This small molecule binds to this protein.
Small molecule (SMILES): CC(=O)N[C@H]1[C@H](O[C@H]2[C@H](O)[C@@H](NC(C)=O)CO[C@@H]2CO)O[C@H](CO)[C@@H](O)[C@@H]1O

Binding-site contacts:
Ligand atom C2 contacts residue ASN176 of chain 1.B at 2.5 Å.
Ligand atom C7 contacts residue TYR175 of chain 1.B at 3.9 Å (hydrophobic).
Ligand atom O7 contacts residue ASN176 of chain 1.B at 3.7 Å.
Ligand atom O5 contacts residue ASN176 of chain 1.B at 2.5 Å (h-bond).
Ligand atom N2 contacts residue ASN176 of chain 1.B at 2.9 Å (h-bond).
Ligand atom O7 contacts residue TYR175 of chain 1.B at 4.1 Å.
Ligand atom C1 contacts residue ASN176 of chain 1.B at 1.5 Å.
Ligand atom N2 contacts residue TYR175 of chain 1.B at 4.4 Å.
Ligand atom C8 contacts residue NAG1 of chain 1.E at 4.3 Å.
Ligand atom C5 contacts residue ASN176 of chain 1.B at 3.8 Å.
Ligand atom C7 contacts residue ASN176 of chain 1.B at 3.5 Å.
Ligand atom C4 contacts residue ASN176 of chain 1.B at 4.3 Å.
Ligand atom O6 contacts residue ASN176 of chain 1.B at 4.4 Å.
Ligand atom C8 contacts residue NAG2 of chain 1.E at 3.9 Å.
Ligand atom C6 contacts residue ASN176 of chain 1.B at 4.5 Å.
Ligand atom C3 contacts residue ASN176 of chain 1.B at 3.8 Å.
Ligand atom C8 contacts residue TYR175 of chain 1.B at 3.5 Å (hydrophobic).

Sequence of chain 1.B:
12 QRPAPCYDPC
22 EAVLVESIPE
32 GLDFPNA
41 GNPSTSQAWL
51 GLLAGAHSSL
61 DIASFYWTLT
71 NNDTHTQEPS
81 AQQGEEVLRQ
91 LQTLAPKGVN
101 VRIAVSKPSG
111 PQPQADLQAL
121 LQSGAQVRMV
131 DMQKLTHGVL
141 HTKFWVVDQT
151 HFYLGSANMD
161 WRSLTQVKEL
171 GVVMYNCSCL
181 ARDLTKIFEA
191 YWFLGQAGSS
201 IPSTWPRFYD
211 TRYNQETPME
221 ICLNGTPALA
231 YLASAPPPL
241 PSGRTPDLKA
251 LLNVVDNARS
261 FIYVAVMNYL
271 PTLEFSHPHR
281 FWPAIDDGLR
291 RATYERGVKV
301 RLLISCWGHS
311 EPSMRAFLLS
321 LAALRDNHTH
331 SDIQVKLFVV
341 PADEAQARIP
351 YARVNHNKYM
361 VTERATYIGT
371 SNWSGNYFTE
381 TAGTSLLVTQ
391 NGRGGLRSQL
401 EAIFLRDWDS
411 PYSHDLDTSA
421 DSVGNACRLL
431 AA